This protein binds this small molecule.
Small molecule (SMILES): CC(=O)N[C@H]1[C@H](O[C@H]2[C@H](O)[C@@H](NC(C)=O)CO[C@@H]2CO)O[C@H](CO)[C@@H](O[C@@H]2O[C@H](CO[C@H]3O[C@H](CO)[C@@H](O)[C@H](O[C@@H]4O[C@H](CO)[C@@H](O)[C@H](O)[C@H]4NC(C)=O)[C@@H]3O)[C@@H](O)[C@H](O)[C@@H]2O)[C@@H]1O

Sequence of chain 1.D:
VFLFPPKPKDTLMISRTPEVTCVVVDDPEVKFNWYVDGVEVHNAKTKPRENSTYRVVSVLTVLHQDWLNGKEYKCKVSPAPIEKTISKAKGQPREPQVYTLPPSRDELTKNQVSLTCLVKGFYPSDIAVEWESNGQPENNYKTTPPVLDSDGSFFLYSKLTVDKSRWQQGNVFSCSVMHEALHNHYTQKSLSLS

Binding-site contacts:
Ligand atom C6 contacts residue PHE21 of chain 1.D at 3.1 Å (hydrophobic).
Ligand atom O7 contacts residue VAL42 of chain 1.D at 1.4 Å.
Ligand atom N2 contacts residue ASN75 of chain 1.D at 3.3 Å (h-bond).
Ligand atom O6 contacts residue THR38 of chain 1.D at 3.4 Å (h-bond).
Ligand atom C4 contacts residue LYS24 of chain 1.D at 3.3 Å.
Ligand atom O4 contacts residue LYS24 of chain 1.D at 2.9 Å (salt-bridge).
Ligand atom O3 contacts residue ASP43 of chain 1.D at 3.1 Å (salt-bridge).
Ligand atom O3 contacts residue THR77 of chain 1.D at 3.1 Å.
Ligand atom C6 contacts residue GLU36 of chain 1.D at 3.4 Å.
Ligand atom C7 contacts residue ASN75 of chain 1.D at 3.6 Å.
Ligand atom C3 contacts residue LYS24 of chain 1.D at 2.9 Å.
Ligand atom C1 contacts residue VAL42 of chain 1.D at 3.4 Å (hydrophobic).
Ligand atom N2 contacts residue VAL42 of chain 1.D at 3.5 Å.
Ligand atom C5 contacts residue LYS24 of chain 1.D at 3.4 Å.
Ligand atom O5 contacts residue ASN75 of chain 1.D at 2.4 Å (h-bond).
Ligand atom O6 contacts residue PHE21 of chain 1.D at 3.1 Å.
Ligand atom C7 contacts residue ARG79 of chain 1.D at 2.8 Å.
Ligand atom C2 contacts residue THR77 of chain 1.D at 3.2 Å.
Ligand atom O7 contacts residue THR77 of chain 1.D at 3.3 Å (h-bond).
Ligand atom C8 contacts residue VAL42 of chain 1.D at 3.4 Å (hydrophobic).
Ligand atom C2 contacts residue ASN75 of chain 1.D at 2.6 Å.
Ligand atom C3 contacts residue THR77 of chain 1.D at 3.4 Å.
Ligand atom C8 contacts residue LYS24 of chain 1.D at 1.7 Å.
Ligand atom O6 contacts residue GLU36 of chain 1.D at 3.2 Å (salt-bridge).
Ligand atom O7 contacts residue ARG79 of chain 1.D at 2.2 Å (salt-bridge).
Ligand atom O2 contacts residue PHE21 of chain 1.D at 2.9 Å.
Ligand atom O6 contacts residue LYS24 of chain 1.D at 3.6 Å (salt-bridge).
Ligand atom C5 contacts residue PHE21 of chain 1.D at 3.4 Å (hydrophobic).
Ligand atom C8 contacts residue ASP43 of chain 1.D at 3.4 Å.
Ligand atom C7 contacts residue LYS24 of chain 1.D at 2.8 Å.
Ligand atom C5 contacts residue ASN75 of chain 1.D at 3.6 Å.
Ligand atom C2 contacts residue LYS24 of chain 1.D at 3.4 Å.
Ligand atom N2 contacts residue LYS24 of chain 1.D at 2.5 Å (salt-bridge).
Ligand atom O7 contacts residue ASN75 of chain 1.D at 2.9 Å (h-bond).
Ligand atom C7 contacts residue VAL42 of chain 1.D at 2.4 Å (hydrophobic).
Ligand atom C6 contacts residue THR38 of chain 1.D at 2.8 Å.
Ligand atom C8 contacts residue ARG79 of chain 1.D at 2.8 Å.
Ligand atom C1 contacts residue ASN75 of chain 1.D at 1.4 Å.
Ligand atom O4 contacts residue PHE21 of chain 1.D at 3.5 Å.
Ligand atom C2 contacts residue PHE19 of chain 1.D at 3.6 Å (hydrophobic).